Binding-site contacts:
Ligand atom C6 contacts residue PHE119 of chain 1.A at 4.2 Å (hydrophobic).
Ligand atom C1 contacts residue THR89 of chain 1.A at 4.2 Å.
Ligand atom O7 contacts residue TYR90 of chain 1.A at 3.8 Å.
Ligand atom C2 contacts residue ASN118 of chain 1.A at 2.4 Å.
Ligand atom C6 contacts residue THR120 of chain 1.A at 3.4 Å.
Ligand atom C5 contacts residue THR89 of chain 1.A at 4.5 Å.
Ligand atom C1 contacts residue THR120 of chain 1.A at 4.4 Å.
Ligand atom O6 contacts residue THR120 of chain 1.A at 3.1 Å (h-bond).
Ligand atom C5 contacts residue THR120 of chain 1.A at 4.0 Å.
Ligand atom C8 contacts residue ASP67 of chain 1.A at 3.3 Å.
Ligand atom N2 contacts residue TYR90 of chain 1.A at 4.2 Å.
Ligand atom O5 contacts residue ASN118 of chain 1.A at 2.4 Å (h-bond).
Ligand atom O7 contacts residue ASN118 of chain 1.A at 4.3 Å.
Ligand atom C7 contacts residue ASP67 of chain 1.A at 3.3 Å.
Ligand atom O6 contacts residue PHE119 of chain 1.A at 3.0 Å (h-bond).
Ligand atom O6 contacts residue THR89 of chain 1.A at 4.0 Å.
Ligand atom C3 contacts residue ASN118 of chain 1.A at 3.8 Å.
Ligand atom O5 contacts residue PHE119 of chain 1.A at 4.1 Å.
Ligand atom C1 contacts residue ASN118 of chain 1.A at 1.4 Å.
Ligand atom C8 contacts residue SER66 of chain 1.A at 3.3 Å.
Ligand atom O5 contacts residue THR120 of chain 1.A at 3.2 Å (h-bond).
Ligand atom O5 contacts residue THR89 of chain 1.A at 4.5 Å.
Ligand atom C7 contacts residue ASN118 of chain 1.A at 3.4 Å.
Ligand atom N2 contacts residue ASP67 of chain 1.A at 4.5 Å.
Ligand atom C4 contacts residue ASN118 of chain 1.A at 4.2 Å.
Ligand atom C7 contacts residue TYR90 of chain 1.A at 4.2 Å (hydrophobic).
Ligand atom O7 contacts residue ASP67 of chain 1.A at 2.8 Å (salt-bridge).
Ligand atom N2 contacts residue ASN118 of chain 1.A at 2.9 Å (h-bond).
Ligand atom C8 contacts residue ASN118 of chain 1.A at 3.6 Å.
Ligand atom C5 contacts residue ASN118 of chain 1.A at 3.6 Å.

Sequence of chain 1.A:
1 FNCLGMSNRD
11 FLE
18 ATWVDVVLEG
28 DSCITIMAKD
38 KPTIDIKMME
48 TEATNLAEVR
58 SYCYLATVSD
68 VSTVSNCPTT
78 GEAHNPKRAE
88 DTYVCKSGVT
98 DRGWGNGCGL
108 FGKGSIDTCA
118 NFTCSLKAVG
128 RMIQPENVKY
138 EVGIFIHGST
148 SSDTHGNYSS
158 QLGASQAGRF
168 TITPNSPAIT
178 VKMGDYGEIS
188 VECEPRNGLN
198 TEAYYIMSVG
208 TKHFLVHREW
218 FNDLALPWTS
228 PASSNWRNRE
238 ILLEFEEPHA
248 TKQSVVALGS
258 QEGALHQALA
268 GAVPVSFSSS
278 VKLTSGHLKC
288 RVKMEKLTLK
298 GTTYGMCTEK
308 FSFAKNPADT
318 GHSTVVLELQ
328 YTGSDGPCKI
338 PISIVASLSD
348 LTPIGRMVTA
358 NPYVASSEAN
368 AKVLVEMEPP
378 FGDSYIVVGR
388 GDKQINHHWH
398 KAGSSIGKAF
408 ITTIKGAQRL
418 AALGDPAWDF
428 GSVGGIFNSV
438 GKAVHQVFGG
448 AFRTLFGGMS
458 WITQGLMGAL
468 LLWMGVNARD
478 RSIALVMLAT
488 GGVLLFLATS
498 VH

A protein and the small-molecule ligand that binds it are described below.
Small molecule (SMILES): CC(=O)N[C@@H]1[C@@H](O)[C@H](O)[C@@H](CO)O[C@H]1O